Sequence of chain 21.A:
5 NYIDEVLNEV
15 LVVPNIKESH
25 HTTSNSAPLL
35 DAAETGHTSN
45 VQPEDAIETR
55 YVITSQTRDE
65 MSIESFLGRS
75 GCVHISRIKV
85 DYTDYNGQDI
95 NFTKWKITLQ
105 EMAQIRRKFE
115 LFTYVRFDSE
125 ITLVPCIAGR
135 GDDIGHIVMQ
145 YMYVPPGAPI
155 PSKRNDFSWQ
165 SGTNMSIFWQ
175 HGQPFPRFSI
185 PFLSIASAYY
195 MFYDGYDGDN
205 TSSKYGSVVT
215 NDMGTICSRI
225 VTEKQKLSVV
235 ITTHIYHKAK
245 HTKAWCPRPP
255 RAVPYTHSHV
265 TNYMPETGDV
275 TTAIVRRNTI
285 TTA

A small-molecule ligand and the protein it binds are described below.
Small molecule (SMILES): Cc1cc(CCCOc2c(Cl)cc(C3=NCCO3)cc2Cl)on1

Binding-site contacts:
Ligand atom O1 contacts residue MET217 of chain 21.A at 2.7 Å (h-bond).
Ligand atom C4B contacts residue ILE220 of chain 21.A at 4.2 Å (hydrophobic).
Ligand atom CL2 contacts residue TYR147 of chain 21.A at 2.4 Å.
Ligand atom C4A contacts residue MET146 of chain 21.A at 4.0 Å (hydrophobic).
Ligand atom C3C contacts residue ILE101 of chain 21.A at 3.8 Å (hydrophobic).
Ligand atom C1B contacts residue ILE125 of chain 21.A at 3.6 Å (hydrophobic).
Ligand atom N2 contacts residue MET217 of chain 21.A at 3.1 Å (h-bond).
Ligand atom C5B contacts residue ILE125 of chain 21.A at 3.5 Å (hydrophobic).
Ligand atom C3 contacts residue MET217 of chain 21.A at 4.2 Å (hydrophobic).
Ligand atom C3B contacts residue ILE125 of chain 21.A at 4.3 Å (hydrophobic).
Ligand atom N3A contacts residue ILE220 of chain 21.A at 4.3 Å.
Ligand atom C31 contacts residue LEU103 of chain 21.A at 4.1 Å (hydrophobic).
Ligand atom CL1 contacts residue ILE125 of chain 21.A at 3.7 Å.
Ligand atom C2A contacts residue ILE220 of chain 21.A at 4.1 Å (hydrophobic).
Ligand atom C2C contacts residue ILE101 of chain 21.A at 4.2 Å (hydrophobic).
Ligand atom O1A contacts residue ILE239 of chain 21.A at 4.3 Å.
Ligand atom CL2 contacts residue LEU187 of chain 21.A at 3.9 Å.
Ligand atom C6B contacts residue ILE125 of chain 21.A at 3.3 Å (hydrophobic).
Ligand atom C2B contacts residue TYR147 of chain 21.A at 3.4 Å (hydrophobic).
Ligand atom C5A contacts residue TYR145 of chain 21.A at 3.7 Å (hydrophobic).
Ligand atom C5B contacts residue ILE220 of chain 21.A at 4.3 Å (hydrophobic).
Ligand atom C2B contacts residue ILE125 of chain 21.A at 4.1 Å (hydrophobic).
Ligand atom C31 contacts residue MET195 of chain 21.A at 3.9 Å (hydrophobic).
Ligand atom C5 contacts residue MET217 of chain 21.A at 3.8 Å (hydrophobic).
Ligand atom N3A contacts residue TYR147 of chain 21.A at 4.1 Å.
Ligand atom C3 contacts residue LEU103 of chain 21.A at 4.3 Å (hydrophobic).
Ligand atom C5A contacts residue LEU127 of chain 21.A at 3.8 Å (hydrophobic).
Ligand atom C2C contacts residue MET217 of chain 21.A at 3.9 Å (hydrophobic).
Ligand atom N2 contacts residue ASN215 of chain 21.A at 4.0 Å.
Ligand atom N3A contacts residue PHE182 of chain 21.A at 4.1 Å.
Ligand atom CL2 contacts residue ILE184 of chain 21.A at 4.2 Å.
Ligand atom C4B contacts residue ILE125 of chain 21.A at 4.0 Å (hydrophobic).
Ligand atom C3B contacts residue TYR147 of chain 21.A at 3.3 Å (hydrophobic).
Ligand atom C2B contacts residue ILE184 of chain 21.A at 4.1 Å (hydrophobic).
Ligand atom O1B contacts residue ILE125 of chain 21.A at 4.1 Å.
Ligand atom CL1 contacts residue ILE239 of chain 21.A at 4.0 Å.
Ligand atom C4 contacts residue LEU103 of chain 21.A at 3.6 Å (hydrophobic).
Ligand atom C4A contacts residue TYR145 of chain 21.A at 3.7 Å (hydrophobic).
Ligand atom C2A contacts residue PHE182 of chain 21.A at 4.1 Å (hydrophobic).
Ligand atom O1A contacts residue LEU127 of chain 21.A at 4.1 Å.